Sequence of chain 1.D:
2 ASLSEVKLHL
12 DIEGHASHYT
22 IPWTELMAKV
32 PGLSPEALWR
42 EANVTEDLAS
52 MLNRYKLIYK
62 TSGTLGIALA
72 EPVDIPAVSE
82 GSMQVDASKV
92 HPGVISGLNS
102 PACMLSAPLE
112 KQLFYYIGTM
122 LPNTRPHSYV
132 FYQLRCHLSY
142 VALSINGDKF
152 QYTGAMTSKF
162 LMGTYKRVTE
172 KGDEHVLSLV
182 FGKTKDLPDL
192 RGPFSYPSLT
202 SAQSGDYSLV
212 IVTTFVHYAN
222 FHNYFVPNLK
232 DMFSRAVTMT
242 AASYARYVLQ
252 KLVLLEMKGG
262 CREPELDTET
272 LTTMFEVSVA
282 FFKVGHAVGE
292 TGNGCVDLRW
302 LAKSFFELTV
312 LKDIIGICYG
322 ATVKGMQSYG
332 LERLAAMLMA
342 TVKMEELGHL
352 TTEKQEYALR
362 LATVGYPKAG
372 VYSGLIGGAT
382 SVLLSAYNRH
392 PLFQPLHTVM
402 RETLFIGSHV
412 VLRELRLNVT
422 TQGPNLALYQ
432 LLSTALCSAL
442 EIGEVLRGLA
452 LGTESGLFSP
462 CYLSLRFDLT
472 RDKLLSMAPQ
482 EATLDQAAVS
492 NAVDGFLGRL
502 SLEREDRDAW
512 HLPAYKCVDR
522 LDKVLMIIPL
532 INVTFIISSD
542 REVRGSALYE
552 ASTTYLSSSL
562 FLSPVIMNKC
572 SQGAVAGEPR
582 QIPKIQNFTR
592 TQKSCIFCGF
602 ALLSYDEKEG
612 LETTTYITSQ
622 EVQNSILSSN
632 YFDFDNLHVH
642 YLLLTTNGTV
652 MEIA

Binding-site contacts:
Ligand atom C4 contacts residue ASN44 of chain 1.D at 4.2 Å.
Ligand atom O6 contacts residue GLU47 of chain 1.D at 3.6 Å.
Ligand atom O6 contacts residue ASP48 of chain 1.D at 2.5 Å (salt-bridge).
Ligand atom C7 contacts residue ASP48 of chain 1.D at 3.8 Å.
Ligand atom C8 contacts residue ASP48 of chain 1.D at 3.2 Å.
Ligand atom C6 contacts residue SER51 of chain 1.D at 4.4 Å.
Ligand atom C7 contacts residue ASN44 of chain 1.D at 3.4 Å.
Ligand atom O7 contacts residue ASN44 of chain 1.D at 3.5 Å (h-bond).
Ligand atom O6 contacts residue SER51 of chain 1.D at 3.0 Å (h-bond).
Ligand atom C2 contacts residue ASN44 of chain 1.D at 2.4 Å.
Ligand atom C6 contacts residue ASP48 of chain 1.D at 3.4 Å.
Ligand atom O5 contacts residue GLU47 of chain 1.D at 3.5 Å.
Ligand atom O5 contacts residue SER51 of chain 1.D at 4.5 Å.
Ligand atom N2 contacts residue ASP48 of chain 1.D at 3.5 Å (salt-bridge).
Ligand atom C8 contacts residue GLN10 of chain 1.E at 4.2 Å.
Ligand atom O7 contacts residue ARG192 of chain 1.D at 3.7 Å.
Ligand atom C1 contacts residue SER51 of chain 1.D at 4.3 Å.
Ligand atom C3 contacts residue ASN44 of chain 1.D at 3.8 Å.
Ligand atom O5 contacts residue ASN44 of chain 1.D at 2.5 Å (h-bond).
Ligand atom N2 contacts residue ASN44 of chain 1.D at 2.9 Å (h-bond).
Ligand atom C1 contacts residue GLU47 of chain 1.D at 4.1 Å.
Ligand atom C1 contacts residue ASN44 of chain 1.D at 1.4 Å.
Ligand atom C5 contacts residue ASN44 of chain 1.D at 3.7 Å.
Ligand atom O6 contacts residue THR46 of chain 1.D at 4.4 Å.

Sequence of chain 1.E:
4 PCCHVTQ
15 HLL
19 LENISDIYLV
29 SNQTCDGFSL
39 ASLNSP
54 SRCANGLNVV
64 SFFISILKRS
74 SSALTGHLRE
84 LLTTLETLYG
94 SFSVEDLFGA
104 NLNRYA

A protein and the small-molecule ligand that binds it are described below.
Small molecule (SMILES): CC(=O)N[C@H]1[C@H](O[C@H]2[C@H](O)[C@@H](NC(C)=O)CO[C@@H]2CO)O[C@H](CO)[C@@H](O[C@@H]2O[C@H](CO)[C@@H](O)[C@H](O)[C@@H]2O)[C@@H]1O